A protein and the small-molecule ligand that binds it are described below.
Small molecule (SMILES): CC(=O)N[C@@H]1[C@@H](O)[C@H](O)[C@@H](CO)O[C@H]1O

Sequence of chain 1.S:
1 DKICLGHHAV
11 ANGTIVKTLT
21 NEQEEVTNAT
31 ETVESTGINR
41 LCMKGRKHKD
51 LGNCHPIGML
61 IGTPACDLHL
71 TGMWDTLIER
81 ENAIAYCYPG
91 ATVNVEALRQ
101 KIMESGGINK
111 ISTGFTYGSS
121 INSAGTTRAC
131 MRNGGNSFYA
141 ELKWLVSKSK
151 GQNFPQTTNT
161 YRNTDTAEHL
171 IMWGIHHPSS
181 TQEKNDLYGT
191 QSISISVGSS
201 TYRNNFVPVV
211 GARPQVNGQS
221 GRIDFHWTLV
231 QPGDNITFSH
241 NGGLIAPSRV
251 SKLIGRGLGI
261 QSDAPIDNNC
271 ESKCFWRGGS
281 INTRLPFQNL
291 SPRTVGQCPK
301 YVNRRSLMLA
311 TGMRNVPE

Binding-site contacts:
Ligand atom C8 contacts residue ASN235 of chain 1.S at 4.3 Å.
Ligand atom C6 contacts residue ARG162 of chain 1.S at 4.4 Å.
Ligand atom C1 contacts residue ASN235 of chain 1.S at 1.4 Å.
Ligand atom C5 contacts residue ASN235 of chain 1.S at 3.7 Å.
Ligand atom O6 contacts residue ARG162 of chain 1.S at 3.0 Å (salt-bridge).
Ligand atom N2 contacts residue ASN235 of chain 1.S at 2.9 Å (h-bond).
Ligand atom C8 contacts residue GLY233 of chain 1.S at 3.2 Å.
Ligand atom C8 contacts residue SER200 of chain 1.S at 4.4 Å.
Ligand atom C2 contacts residue GLY233 of chain 1.S at 4.3 Å.
Ligand atom N2 contacts residue GLY233 of chain 1.S at 3.2 Å (h-bond).
Ligand atom O5 contacts residue ASN235 of chain 1.S at 2.4 Å (h-bond).
Ligand atom C3 contacts residue ASN235 of chain 1.S at 3.8 Å.
Ligand atom C2 contacts residue ASN235 of chain 1.S at 2.4 Å.
Ligand atom C7 contacts residue ASN235 of chain 1.S at 3.1 Å.
Ligand atom O7 contacts residue PRO214 of chain 1.W at 4.0 Å.
Ligand atom C8 contacts residue ASP234 of chain 1.S at 4.1 Å.
Ligand atom C1 contacts residue ARG162 of chain 1.S at 4.0 Å.
Ligand atom C4 contacts residue ASN235 of chain 1.S at 4.2 Å.
Ligand atom C5 contacts residue ARG162 of chain 1.S at 4.3 Å.
Ligand atom O5 contacts residue ARG162 of chain 1.S at 3.8 Å.
Ligand atom C7 contacts residue GLY233 of chain 1.S at 3.6 Å.
Ligand atom O7 contacts residue ASN235 of chain 1.S at 3.0 Å (h-bond).

Sequence of chain 1.W:
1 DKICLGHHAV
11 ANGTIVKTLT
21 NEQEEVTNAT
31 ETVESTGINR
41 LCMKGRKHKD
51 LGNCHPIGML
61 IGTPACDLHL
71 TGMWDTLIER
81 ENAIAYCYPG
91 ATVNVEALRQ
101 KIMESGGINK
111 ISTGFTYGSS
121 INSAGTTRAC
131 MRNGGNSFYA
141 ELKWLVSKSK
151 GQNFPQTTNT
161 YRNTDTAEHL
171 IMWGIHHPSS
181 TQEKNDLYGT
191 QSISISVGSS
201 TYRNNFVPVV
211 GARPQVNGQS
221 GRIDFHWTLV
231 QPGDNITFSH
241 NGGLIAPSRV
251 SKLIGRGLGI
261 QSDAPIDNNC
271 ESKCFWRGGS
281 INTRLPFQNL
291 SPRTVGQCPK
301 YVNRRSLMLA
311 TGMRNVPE